Binding-site contacts:
Ligand atom O5 contacts residue ASN165 of chain 1.C at 4.5 Å.
Ligand atom C1 contacts residue ASN165 of chain 1.C at 3.5 Å.
Ligand atom N2 contacts residue ASN165 of chain 1.C at 4.4 Å.

A protein and the small-molecule ligand that binds it are described below.
Small molecule (SMILES): CC(=O)N[C@@H]1[C@@H](O)[C@H](O)[C@@H](CO)O[C@H]1O

Sequence of chain 1.C:
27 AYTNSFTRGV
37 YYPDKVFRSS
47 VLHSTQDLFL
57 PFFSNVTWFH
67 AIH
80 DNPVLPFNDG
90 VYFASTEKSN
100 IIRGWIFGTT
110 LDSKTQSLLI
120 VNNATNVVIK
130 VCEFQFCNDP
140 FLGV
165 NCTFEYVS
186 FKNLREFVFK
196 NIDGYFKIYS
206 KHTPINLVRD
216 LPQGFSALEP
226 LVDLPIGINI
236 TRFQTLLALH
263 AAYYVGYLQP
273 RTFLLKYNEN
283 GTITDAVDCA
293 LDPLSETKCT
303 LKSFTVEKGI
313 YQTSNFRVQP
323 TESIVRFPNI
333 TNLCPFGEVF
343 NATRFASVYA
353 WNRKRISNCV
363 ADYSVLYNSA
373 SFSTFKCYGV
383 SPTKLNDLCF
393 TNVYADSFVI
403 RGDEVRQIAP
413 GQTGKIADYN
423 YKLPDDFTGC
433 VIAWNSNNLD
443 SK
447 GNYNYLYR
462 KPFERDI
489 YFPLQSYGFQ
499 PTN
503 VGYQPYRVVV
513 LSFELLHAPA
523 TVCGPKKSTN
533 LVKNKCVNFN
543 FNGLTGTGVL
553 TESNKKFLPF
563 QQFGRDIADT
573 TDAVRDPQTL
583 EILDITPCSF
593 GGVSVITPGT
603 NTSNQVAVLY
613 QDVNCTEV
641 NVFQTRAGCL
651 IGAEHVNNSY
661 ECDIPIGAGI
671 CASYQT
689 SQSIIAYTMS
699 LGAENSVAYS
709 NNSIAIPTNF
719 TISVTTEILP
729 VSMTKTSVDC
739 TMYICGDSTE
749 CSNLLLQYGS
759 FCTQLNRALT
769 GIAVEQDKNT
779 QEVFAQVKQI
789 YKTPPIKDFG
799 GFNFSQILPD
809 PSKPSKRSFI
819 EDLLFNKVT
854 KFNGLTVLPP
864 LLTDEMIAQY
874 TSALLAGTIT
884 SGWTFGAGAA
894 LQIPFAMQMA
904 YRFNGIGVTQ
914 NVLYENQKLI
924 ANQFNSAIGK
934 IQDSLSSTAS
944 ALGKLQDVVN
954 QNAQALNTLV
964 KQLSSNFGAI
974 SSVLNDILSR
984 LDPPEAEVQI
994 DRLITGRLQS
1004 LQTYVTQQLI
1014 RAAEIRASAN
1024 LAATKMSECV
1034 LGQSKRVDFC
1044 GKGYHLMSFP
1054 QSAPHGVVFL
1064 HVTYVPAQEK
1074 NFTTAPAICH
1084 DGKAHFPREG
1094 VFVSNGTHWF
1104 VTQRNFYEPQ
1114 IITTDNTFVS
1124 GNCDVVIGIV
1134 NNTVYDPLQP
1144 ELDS